Binding-site contacts:
Ligand atom C13 contacts residue GLN182 of chain 1.A at 3.4 Å.
Ligand atom C05 contacts residue VAL271 of chain 1.A at 3.7 Å (hydrophobic).
Ligand atom C17 contacts residue HEM1 of chain 1.C at 3.6 Å.
Ligand atom C02 contacts residue TRP291 of chain 1.A at 3.7 Å (hydrophobic).
Ligand atom C06 contacts residue GLU296 of chain 1.A at 3.5 Å.
Ligand atom C03 contacts residue PRO269 of chain 1.A at 3.8 Å (hydrophobic).
Ligand atom N02 contacts residue GLU296 of chain 1.A at 2.6 Å (salt-bridge).
Ligand atom C12 contacts residue GLN182 of chain 1.A at 3.5 Å.
Ligand atom C15 contacts residue GLN182 of chain 1.A at 3.6 Å.
Ligand atom C07 contacts residue PRO269 of chain 1.A at 3.9 Å (hydrophobic).
Ligand atom C07 contacts residue HEM1 of chain 1.C at 3.5 Å.
Ligand atom N02 contacts residue HEM1 of chain 1.C at 3.3 Å.
Ligand atom C02 contacts residue PRO269 of chain 1.A at 3.8 Å (hydrophobic).
Ligand atom F13 contacts residue GLN182 of chain 1.A at 3.5 Å.
Ligand atom C14 contacts residue ARG185 of chain 1.A at 4.0 Å.
Ligand atom C14 contacts residue GLN182 of chain 1.A at 3.4 Å.
Ligand atom C02 contacts residue GLU296 of chain 1.A at 3.5 Å.
Ligand atom N01 contacts residue GLU296 of chain 1.A at 2.7 Å (salt-bridge).
Ligand atom F13 contacts residue ARG185 of chain 1.A at 3.2 Å.
Ligand atom N02 contacts residue MET293 of chain 1.A at 4.0 Å.
Ligand atom C13 contacts residue TYR266 of chain 1.A at 3.9 Å (hydrophobic).
Ligand atom C07 contacts residue PHE288 of chain 1.A at 3.7 Å (hydrophobic).
Ligand atom N02 contacts residue PRO269 of chain 1.A at 4.0 Å.
Ligand atom N01 contacts residue PRO269 of chain 1.A at 3.9 Å.
Ligand atom F13 contacts residue TYR266 of chain 1.A at 2.8 Å.
Ligand atom C18 contacts residue GLN182 of chain 1.A at 4.0 Å.
Ligand atom C21 contacts residue TRP382 of chain 1.A at 3.9 Å (hydrophobic).
Ligand atom N02 contacts residue TYR292 of chain 1.A at 3.6 Å.
Ligand atom C03 contacts residue HEM1 of chain 1.C at 3.2 Å.
Ligand atom C07 contacts residue SER289 of chain 1.A at 3.8 Å.
Ligand atom C09 contacts residue PRO269 of chain 1.A at 3.9 Å (hydrophobic).
Ligand atom C04 contacts residue HEM1 of chain 1.C at 3.9 Å.
Ligand atom C08 contacts residue GLU296 of chain 1.A at 3.4 Å.
Ligand atom C03 contacts residue TRP291 of chain 1.A at 3.9 Å (hydrophobic).
Ligand atom N02 contacts residue TRP291 of chain 1.A at 2.8 Å (h-bond).
Ligand atom C09 contacts residue GLU296 of chain 1.A at 3.7 Å.
Ligand atom C07 contacts residue GLY290 of chain 1.A at 3.5 Å.
Ligand atom C16 contacts residue HEM1 of chain 1.C at 3.8 Å.
Ligand atom C08 contacts residue HEM1 of chain 1.C at 4.0 Å.
Ligand atom C02 contacts residue HEM1 of chain 1.C at 3.6 Å.

A small-molecule ligand and the protein it binds are described below.
Small molecule (SMILES): Cc1cc(N)nc(CCc2cc(F)cc(CCCN(C)C)c2)c1

Sequence of chain 1.A:
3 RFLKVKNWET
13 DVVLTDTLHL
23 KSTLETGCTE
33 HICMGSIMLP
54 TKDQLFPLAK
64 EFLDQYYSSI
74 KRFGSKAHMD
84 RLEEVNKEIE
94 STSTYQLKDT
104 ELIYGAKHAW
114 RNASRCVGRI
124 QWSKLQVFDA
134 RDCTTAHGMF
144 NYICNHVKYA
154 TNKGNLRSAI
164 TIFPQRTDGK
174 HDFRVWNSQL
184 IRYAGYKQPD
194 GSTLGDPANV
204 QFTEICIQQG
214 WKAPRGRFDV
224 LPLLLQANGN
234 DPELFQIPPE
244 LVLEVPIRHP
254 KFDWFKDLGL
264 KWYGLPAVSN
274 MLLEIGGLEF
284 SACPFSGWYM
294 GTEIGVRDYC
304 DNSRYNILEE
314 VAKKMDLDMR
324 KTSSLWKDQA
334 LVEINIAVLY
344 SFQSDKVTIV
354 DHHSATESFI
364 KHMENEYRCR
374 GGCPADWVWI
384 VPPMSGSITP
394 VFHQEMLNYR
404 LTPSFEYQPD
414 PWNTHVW